Binding-site contacts:
Ligand atom N5 contacts residue ALA61 of chain 1.A at 3.7 Å.
Ligand atom C12 contacts residue TYR183 of chain 1.A at 3.6 Å (hydrophobic).
Ligand atom C7 contacts residue MET164 of chain 1.A at 3.9 Å (hydrophobic).
Ligand atom C17 contacts residue MET164 of chain 1.A at 3.7 Å (hydrophobic).
Ligand atom C5 contacts residue ARG161 of chain 1.A at 3.2 Å.
Ligand atom C2 contacts residue ASP117 of chain 1.A at 3.6 Å.
Ligand atom N5 contacts residue MET113 of chain 1.A at 3.1 Å (h-bond).
Ligand atom C18 contacts residue VAL45 of chain 1.A at 3.9 Å (hydrophobic).
Ligand atom C8 contacts residue ASP175 of chain 1.A at 3.7 Å.
Ligand atom C19 contacts residue TYR112 of chain 1.A at 3.6 Å (hydrophobic).
Ligand atom C19 contacts residue MET113 of chain 1.A at 3.6 Å (hydrophobic).
Ligand atom C6 contacts residue ARG161 of chain 1.A at 3.9 Å.
Ligand atom C4 contacts residue ARG161 of chain 1.A at 3.8 Å.
Ligand atom C20 contacts residue ILE37 of chain 1.A at 3.7 Å (hydrophobic).
Ligand atom C1 contacts residue ASP117 of chain 1.A at 3.5 Å.
Ligand atom C10 contacts residue TYR183 of chain 1.A at 3.5 Å (hydrophobic).
Ligand atom N3 contacts residue ALA179 of chain 1.A at 3.6 Å.
Ligand atom C15 contacts residue ALA61 of chain 1.A at 3.6 Å (hydrophobic).
Ligand atom C9 contacts residue ALA174 of chain 1.A at 3.8 Å (hydrophobic).
Ligand atom C7 contacts residue ARG161 of chain 1.A at 3.2 Å.
Ligand atom N2 contacts residue ALA174 of chain 1.A at 3.4 Å.
Ligand atom C16 contacts residue ALA61 of chain 1.A at 3.5 Å (hydrophobic).
Ligand atom C16 contacts residue MET164 of chain 1.A at 3.5 Å (hydrophobic).
Ligand atom C15 contacts residue MET164 of chain 1.A at 3.7 Å (hydrophobic).
Ligand atom C8 contacts residue ALA174 of chain 1.A at 3.8 Å (hydrophobic).
Ligand atom N1 contacts residue TYR183 of chain 1.A at 3.9 Å.
Ligand atom N3 contacts residue TYR183 of chain 1.A at 3.5 Å (h-bond).
Ligand atom C5 contacts residue TYR183 of chain 1.A at 3.3 Å (hydrophobic).
Ligand atom C11 contacts residue TYR183 of chain 1.A at 3.7 Å (hydrophobic).
Ligand atom O1 contacts residue TYR183 of chain 1.A at 3.3 Å.
Ligand atom C15 contacts residue PRO111 of chain 1.A at 3.5 Å (hydrophobic).
Ligand atom C10 contacts residue MET164 of chain 1.A at 3.8 Å (hydrophobic).
Ligand atom C9 contacts residue ASP175 of chain 1.A at 3.7 Å.
Ligand atom C6 contacts residue TYR183 of chain 1.A at 3.8 Å (hydrophobic).
Ligand atom N4 contacts residue TYR183 of chain 1.A at 3.4 Å (h-bond).
Ligand atom C14 contacts residue LEU110 of chain 1.A at 3.9 Å (hydrophobic).
Ligand atom C8 contacts residue TYR183 of chain 1.A at 3.8 Å (hydrophobic).
Ligand atom C9 contacts residue TYR183 of chain 1.A at 3.5 Å (hydrophobic).
Ligand atom C14 contacts residue MET164 of chain 1.A at 3.6 Å (hydrophobic).
Ligand atom N2 contacts residue ASP175 of chain 1.A at 3.1 Å (salt-bridge).

A protein and the small-molecule ligand that binds it are described below.
Small molecule (SMILES): O=C1c2c(nnn2Cc2ccc3ncccc3c2)CCN1c1ccccc1

Sequence of chain 1.A:
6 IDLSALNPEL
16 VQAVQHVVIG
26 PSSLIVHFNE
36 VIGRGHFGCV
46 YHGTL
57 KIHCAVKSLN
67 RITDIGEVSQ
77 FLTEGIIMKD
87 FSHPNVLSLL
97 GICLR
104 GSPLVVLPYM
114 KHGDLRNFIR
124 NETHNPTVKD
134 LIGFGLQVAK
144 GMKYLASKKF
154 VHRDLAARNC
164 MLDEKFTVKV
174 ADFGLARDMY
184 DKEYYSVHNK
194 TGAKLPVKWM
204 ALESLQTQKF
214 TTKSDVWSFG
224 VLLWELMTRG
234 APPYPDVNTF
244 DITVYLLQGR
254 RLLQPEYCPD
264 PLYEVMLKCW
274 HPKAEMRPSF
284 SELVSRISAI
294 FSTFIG